Sequence of chain 1.B:
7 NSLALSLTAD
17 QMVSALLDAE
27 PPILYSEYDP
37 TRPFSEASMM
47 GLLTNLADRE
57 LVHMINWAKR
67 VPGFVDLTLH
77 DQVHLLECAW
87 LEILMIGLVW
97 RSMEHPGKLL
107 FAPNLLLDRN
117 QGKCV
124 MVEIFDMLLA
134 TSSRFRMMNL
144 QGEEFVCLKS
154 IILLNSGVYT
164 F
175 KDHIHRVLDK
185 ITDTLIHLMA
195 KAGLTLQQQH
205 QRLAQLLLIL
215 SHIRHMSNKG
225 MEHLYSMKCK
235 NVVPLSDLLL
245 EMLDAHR

The small molecule below binds the protein below.
Small molecule (SMILES): O=C(O)CCCCOc1ccc(C2=C(c3ccc(O)cc3)[C@@H]3O[C@H]2C[C@H]3S(=O)(=O)Oc2ccc(Br)cc2)cc1

Binding-site contacts:
Ligand atom O01 contacts residue MET124 of chain 1.B at 3.5 Å.
Ligand atom O02 contacts residue ARG97 of chain 1.B at 3.4 Å (salt-bridge).
Ligand atom C15 contacts residue THR50 of chain 1.B at 3.6 Å.
Ligand atom C16 contacts residue LEU243 of chain 1.B at 4.2 Å (hydrophobic).
Ligand atom C18 contacts residue ALA53 of chain 1.B at 4.0 Å (hydrophobic).
Ligand atom C11 contacts residue GLU56 of chain 1.B at 3.2 Å.
Ligand atom C12 contacts residue ALA53 of chain 1.B at 4.1 Å (hydrophobic).
Ligand atom O07 contacts residue MET124 of chain 1.B at 3.2 Å.
Ligand atom O03 contacts residue LEU243 of chain 1.B at 3.1 Å.
Ligand atom C17 contacts residue LEU228 of chain 1.B at 3.9 Å (hydrophobic).
Ligand atom C11 contacts residue LEU90 of chain 1.B at 4.2 Å (hydrophobic).
Ligand atom O08 contacts residue ILE127 of chain 1.B at 3.5 Å.
Ligand atom C03 contacts residue MET91 of chain 1.B at 3.5 Å (hydrophobic).
Ligand atom C06 contacts residue LEU49 of chain 1.B at 4.1 Å (hydrophobic).
Ligand atom C14 contacts residue LEU49 of chain 1.B at 3.7 Å (hydrophobic).
Ligand atom S01 contacts residue ILE127 of chain 1.B at 3.9 Å.
Ligand atom O02 contacts residue GLU56 of chain 1.B at 2.4 Å (salt-bridge).
Ligand atom O06 contacts residue HIS227 of chain 1.B at 3.2 Å (h-bond).
Ligand atom C17 contacts residue ALA53 of chain 1.B at 3.7 Å (hydrophobic).
Ligand atom C15 contacts residue MET46 of chain 1.B at 4.1 Å (hydrophobic).
Ligand atom O08 contacts residue LEU228 of chain 1.B at 3.8 Å.
Ligand atom O01 contacts residue PHE107 of chain 1.B at 4.2 Å.
Ligand atom C12 contacts residue GLU56 of chain 1.B at 3.4 Å.
Ligand atom O06 contacts residue MET124 of chain 1.B at 3.2 Å.
Ligand atom O08 contacts residue GLY224 of chain 1.B at 3.0 Å (h-bond).
Ligand atom C10 contacts residue LEU90 of chain 1.B at 3.5 Å (hydrophobic).
Ligand atom C03 contacts residue LEU87 of chain 1.B at 4.0 Å (hydrophobic).
Ligand atom C10 contacts residue LEU94 of chain 1.B at 3.8 Å (hydrophobic).
Ligand atom S01 contacts residue MET124 of chain 1.B at 3.9 Å.
Ligand atom O03 contacts residue THR50 of chain 1.B at 3.2 Å (h-bond).
Ligand atom C15 contacts residue LEU49 of chain 1.B at 4.1 Å (hydrophobic).
Ligand atom O08 contacts residue HIS227 of chain 1.B at 3.7 Å.
Ligand atom C13 contacts residue ALA53 of chain 1.B at 4.0 Å (hydrophobic).
Ligand atom O07 contacts residue ILE127 of chain 1.B at 3.2 Å.
Ligand atom C09 contacts residue LEU94 of chain 1.B at 3.9 Å (hydrophobic).
Ligand atom C16 contacts residue LEU228 of chain 1.B at 4.2 Å (hydrophobic).
Ligand atom O02 contacts residue LEU90 of chain 1.B at 4.0 Å.
Ligand atom C16 contacts residue THR50 of chain 1.B at 3.9 Å.
Ligand atom C15 contacts residue LEU228 of chain 1.B at 4.1 Å (hydrophobic).
Ligand atom C06 contacts residue MET124 of chain 1.B at 3.9 Å (hydrophobic).